This small molecule binds to this protein.
Small molecule (SMILES): CCOC(=O)c1ccc(CN)cc1

Sequence of chain 1.A:
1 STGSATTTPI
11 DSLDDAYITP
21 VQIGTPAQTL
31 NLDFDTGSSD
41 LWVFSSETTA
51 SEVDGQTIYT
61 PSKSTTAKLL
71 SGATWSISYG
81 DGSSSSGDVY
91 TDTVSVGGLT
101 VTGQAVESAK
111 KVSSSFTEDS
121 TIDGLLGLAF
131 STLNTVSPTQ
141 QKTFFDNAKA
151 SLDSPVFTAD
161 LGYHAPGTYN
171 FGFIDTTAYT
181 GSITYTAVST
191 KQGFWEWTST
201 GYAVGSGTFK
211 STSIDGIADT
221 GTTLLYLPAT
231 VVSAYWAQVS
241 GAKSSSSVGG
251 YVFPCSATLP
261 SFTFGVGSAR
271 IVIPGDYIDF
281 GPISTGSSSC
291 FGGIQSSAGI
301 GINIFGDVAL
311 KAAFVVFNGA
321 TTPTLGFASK

Binding-site contacts:
Ligand atom C2 contacts residue ILE122 of chain 1.A at 4.0 Å (hydrophobic).
Ligand atom N1 contacts residue GLY221 of chain 1.A at 2.8 Å (h-bond).
Ligand atom C8 contacts residue DMS1 of chain 1.C at 4.1 Å.
Ligand atom C2 contacts residue ASP119 of chain 1.A at 3.8 Å.
Ligand atom C7 contacts residue LEU125 of chain 1.A at 4.0 Å (hydrophobic).
Ligand atom C9 contacts residue PHE116 of chain 1.A at 3.9 Å (hydrophobic).
Ligand atom C4 contacts residue ASP33 of chain 1.A at 3.6 Å.
Ligand atom N1 contacts residue ASP35 of chain 1.A at 4.0 Å.
Ligand atom N1 contacts residue THR222 of chain 1.A at 4.0 Å.
Ligand atom C6 contacts residue GLY221 of chain 1.A at 3.7 Å.
Ligand atom O2 contacts residue ILE122 of chain 1.A at 3.9 Å.
Ligand atom O2 contacts residue PHE116 of chain 1.A at 3.4 Å.
Ligand atom C3 contacts residue DMS1 of chain 1.C at 4.2 Å.
Ligand atom C7 contacts residue GLY221 of chain 1.A at 3.5 Å.
Ligand atom O1 contacts residue SER83 of chain 1.A at 3.4 Å (h-bond).
Ligand atom C6 contacts residue TYR79 of chain 1.A at 4.4 Å (hydrophobic).
Ligand atom C4 contacts residue PHE116 of chain 1.A at 4.0 Å (hydrophobic).
Ligand atom C9 contacts residue ASP81 of chain 1.A at 3.5 Å.
Ligand atom C1 contacts residue PHE116 of chain 1.A at 3.4 Å (hydrophobic).
Ligand atom C8 contacts residue TYR79 of chain 1.A at 3.9 Å (hydrophobic).
Ligand atom C6 contacts residue LEU125 of chain 1.A at 4.1 Å (hydrophobic).
Ligand atom C3 contacts residue PHE116 of chain 1.A at 3.6 Å (hydrophobic).
Ligand atom C4 contacts residue LEU125 of chain 1.A at 4.4 Å (hydrophobic).
Ligand atom C4 contacts residue DMS1 of chain 1.C at 4.0 Å.
Ligand atom C5 contacts residue LEU125 of chain 1.A at 3.9 Å (hydrophobic).
Ligand atom C5 contacts residue GLY221 of chain 1.A at 3.7 Å.
Ligand atom C7 contacts residue ASP35 of chain 1.A at 3.4 Å.
Ligand atom C5 contacts residue DMS1 of chain 1.C at 4.1 Å.
Ligand atom C5 contacts residue ASP33 of chain 1.A at 3.6 Å.
Ligand atom O1 contacts residue SER115 of chain 1.A at 3.7 Å.
Ligand atom C7 contacts residue TYR79 of chain 1.A at 3.7 Å (hydrophobic).
Ligand atom C8 contacts residue ASP81 of chain 1.A at 3.8 Å.
Ligand atom C9 contacts residue DMS1 of chain 1.C at 3.9 Å.
Ligand atom O1 contacts residue ASP81 of chain 1.A at 4.0 Å.
Ligand atom O1 contacts residue PHE116 of chain 1.A at 3.8 Å.
Ligand atom C9 contacts residue SER83 of chain 1.A at 3.9 Å.
Ligand atom C6 contacts residue DMS1 of chain 1.C at 4.4 Å.
Ligand atom C1 contacts residue SER83 of chain 1.A at 4.3 Å.
Ligand atom C2 contacts residue PHE116 of chain 1.A at 3.6 Å (hydrophobic).
Ligand atom C2 contacts residue SER115 of chain 1.A at 3.6 Å.